A protein and the small-molecule ligand that binds it are described below.
Small molecule (SMILES): CC(=O)N[C@@H]1[C@@H](O)[C@H](O)[C@@H](CO)O[C@H]1O

Binding-site contacts:
Ligand atom C5 contacts residue SER109 of chain 1.B at 4.1 Å.
Ligand atom C3 contacts residue SER109 of chain 1.B at 4.3 Å.
Ligand atom C1 contacts residue ASN114 of chain 1.B at 1.4 Å.
Ligand atom C5 contacts residue ASN114 of chain 1.B at 3.6 Å.
Ligand atom C3 contacts residue ASP113 of chain 1.B at 4.4 Å.
Ligand atom C7 contacts residue ASN114 of chain 1.B at 3.7 Å.
Ligand atom C6 contacts residue GLU110 of chain 1.B at 4.1 Å.
Ligand atom C7 contacts residue ASP113 of chain 1.B at 3.8 Å.
Ligand atom O4 contacts residue SER109 of chain 1.B at 4.2 Å.
Ligand atom O6 contacts residue NAG1 of chain 1.I at 3.3 Å.
Ligand atom O5 contacts residue ASN114 of chain 1.B at 2.3 Å (h-bond).
Ligand atom C2 contacts residue ASN114 of chain 1.B at 2.5 Å.
Ligand atom O3 contacts residue SER109 of chain 1.B at 4.2 Å.
Ligand atom C2 contacts residue ASP113 of chain 1.B at 3.6 Å.
Ligand atom C8 contacts residue ASP113 of chain 1.B at 4.2 Å.
Ligand atom O6 contacts residue GLU110 of chain 1.B at 3.3 Å.
Ligand atom C3 contacts residue ASN114 of chain 1.B at 3.8 Å.
Ligand atom O3 contacts residue ASP113 of chain 1.B at 3.9 Å.
Ligand atom N2 contacts residue SER109 of chain 1.B at 4.4 Å.
Ligand atom O7 contacts residue ASN114 of chain 1.B at 3.5 Å (h-bond).
Ligand atom C4 contacts residue SER109 of chain 1.B at 3.5 Å.
Ligand atom C1 contacts residue SER109 of chain 1.B at 3.5 Å.
Ligand atom N2 contacts residue ASN114 of chain 1.B at 3.0 Å (h-bond).
Ligand atom C4 contacts residue ASN114 of chain 1.B at 4.2 Å.
Ligand atom O6 contacts residue ASN107 of chain 1.B at 4.5 Å.
Ligand atom O5 contacts residue GLU110 of chain 1.B at 3.9 Å.
Ligand atom C6 contacts residue ASN107 of chain 1.B at 4.3 Å.
Ligand atom C2 contacts residue SER109 of chain 1.B at 3.4 Å.
Ligand atom N2 contacts residue ASP113 of chain 1.B at 3.0 Å (salt-bridge).
Ligand atom O5 contacts residue SER109 of chain 1.B at 3.4 Å (h-bond).
Ligand atom C1 contacts residue ASP113 of chain 1.B at 4.2 Å.
Ligand atom C6 contacts residue NAG1 of chain 1.I at 3.5 Å.
Ligand atom C6 contacts residue SER109 of chain 1.B at 3.8 Å.

Sequence of chain 1.B:
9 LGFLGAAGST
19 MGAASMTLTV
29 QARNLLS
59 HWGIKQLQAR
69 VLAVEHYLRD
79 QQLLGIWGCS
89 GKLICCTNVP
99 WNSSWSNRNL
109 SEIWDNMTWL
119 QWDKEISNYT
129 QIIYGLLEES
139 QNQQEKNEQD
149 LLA